Binding-site contacts:
Ligand atom CB contacts residue TYR186 of chain 1.A at 3.8 Å (hydrophobic).
Ligand atom N contacts residue TYR316 of chain 1.A at 3.2 Å (h-bond).
Ligand atom CE1 contacts residue TYR316 of chain 1.A at 3.8 Å (hydrophobic).
Ligand atom CB contacts residue PHE301 of chain 1.A at 2.8 Å (hydrophobic).
Ligand atom C contacts residue PHE80 of chain 1.A at 3.7 Å (hydrophobic).
Ligand atom C contacts residue TYR316 of chain 1.A at 3.8 Å (hydrophobic).
Ligand atom CD1 contacts residue TYR186 of chain 1.A at 3.2 Å (hydrophobic).
Ligand atom N contacts residue TYR186 of chain 1.A at 3.5 Å (h-bond).
Ligand atom OH contacts residue MET421 of chain 1.A at 3.0 Å (h-bond).
Ligand atom OG contacts residue GLY383 of chain 1.A at 3.4 Å.
Ligand atom OG contacts residue GLY385 of chain 1.A at 2.9 Å (h-bond).
Ligand atom O contacts residue ASP384 of chain 1.A at 2.5 Å (salt-bridge).
Ligand atom NZ contacts residue ASP384 of chain 1.A at 3.0 Å (salt-bridge).
Ligand atom C contacts residue ASP384 of chain 1.A at 3.5 Å.
Ligand atom CZ contacts residue TYR297 of chain 1.A at 3.7 Å (hydrophobic).
Ligand atom CA contacts residue TYR186 of chain 1.A at 3.6 Å (hydrophobic).
Ligand atom CB contacts residue TYR316 of chain 1.A at 2.6 Å (hydrophobic).
Ligand atom CD2 contacts residue LEU422 of chain 1.A at 3.8 Å (hydrophobic).
Ligand atom OH contacts residue TYR297 of chain 1.A at 3.8 Å.
Ligand atom CD1 contacts residue TYR316 of chain 1.A at 2.9 Å (hydrophobic).
Ligand atom CE1 contacts residue TYR186 of chain 1.A at 3.2 Å (hydrophobic).
Ligand atom CG contacts residue TYR316 of chain 1.A at 3.1 Å (hydrophobic).
Ligand atom CB contacts residue ASP384 of chain 1.A at 3.3 Å.
Ligand atom N contacts residue ASP384 of chain 1.A at 3.7 Å.
Ligand atom OG contacts residue ASP384 of chain 1.A at 3.0 Å (salt-bridge).
Ligand atom CZ contacts residue LEU422 of chain 1.A at 3.1 Å (hydrophobic).
Ligand atom CB contacts residue PRO382 of chain 1.A at 3.6 Å (hydrophobic).
Ligand atom CB contacts residue HIS188 of chain 1.A at 3.0 Å.
Ligand atom CB contacts residue GLY385 of chain 1.A at 3.7 Å.
Ligand atom OH contacts residue LEU422 of chain 1.A at 2.6 Å (h-bond).
Ligand atom CA contacts residue TYR316 of chain 1.A at 3.8 Å (hydrophobic).
Ligand atom O contacts residue HIS188 of chain 1.A at 3.1 Å.
Ligand atom CD1 contacts residue TYR70 of chain 1.A at 3.6 Å (hydrophobic).
Ligand atom O contacts residue TYR186 of chain 1.A at 3.3 Å.
Ligand atom CE2 contacts residue LEU422 of chain 1.A at 2.8 Å (hydrophobic).
Ligand atom OG contacts residue HIS188 of chain 1.A at 2.9 Å (h-bond).
Ligand atom O contacts residue GLY383 of chain 1.A at 2.9 Å.
Ligand atom O contacts residue PHE80 of chain 1.A at 2.7 Å.
Ligand atom N contacts residue ASN136 of chain 1.A at 3.8 Å.
Ligand atom N contacts residue LEU422 of chain 1.A at 3.1 Å (h-bond).

Sequence of chain 1.A:
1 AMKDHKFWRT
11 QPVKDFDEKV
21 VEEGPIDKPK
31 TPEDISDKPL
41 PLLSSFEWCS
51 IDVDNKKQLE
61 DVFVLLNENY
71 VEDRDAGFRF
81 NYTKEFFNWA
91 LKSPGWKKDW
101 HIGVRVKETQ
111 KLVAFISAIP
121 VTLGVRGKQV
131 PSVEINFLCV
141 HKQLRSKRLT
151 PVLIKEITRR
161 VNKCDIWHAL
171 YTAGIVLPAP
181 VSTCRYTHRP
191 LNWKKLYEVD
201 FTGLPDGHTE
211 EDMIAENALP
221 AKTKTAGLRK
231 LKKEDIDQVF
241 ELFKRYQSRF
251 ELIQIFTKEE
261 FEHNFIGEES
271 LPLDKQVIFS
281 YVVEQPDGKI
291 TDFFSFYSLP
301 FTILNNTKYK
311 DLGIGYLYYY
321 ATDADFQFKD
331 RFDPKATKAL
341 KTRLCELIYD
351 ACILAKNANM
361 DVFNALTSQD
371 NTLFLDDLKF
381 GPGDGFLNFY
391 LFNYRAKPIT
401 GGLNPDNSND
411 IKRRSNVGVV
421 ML

The protein below binds the small molecule below.
Small molecule (SMILES): CC(C)C[C@H](NC(=O)CN)C(=O)N[C@@H](Cc1ccc(O)cc1)C(=O)N[C@@H](C)C(=O)N[C@@H](CO)C(=O)N[C@@H](CCCCN)C(=O)N[C@@H](C)C(=O)N[C@@H](C)C=O